Sequence of chain 1.E:
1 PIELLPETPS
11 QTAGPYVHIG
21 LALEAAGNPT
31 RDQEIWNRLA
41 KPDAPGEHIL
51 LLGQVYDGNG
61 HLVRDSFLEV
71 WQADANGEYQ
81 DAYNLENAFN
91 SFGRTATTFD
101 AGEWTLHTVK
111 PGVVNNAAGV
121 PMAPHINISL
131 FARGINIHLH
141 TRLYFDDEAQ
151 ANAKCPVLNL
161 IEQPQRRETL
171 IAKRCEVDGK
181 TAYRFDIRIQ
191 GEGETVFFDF

This small molecule binds to this protein.
Small molecule (SMILES): O=C(O)c1cc[n+]([O-])c(O)c1

Sequence of chain 1.F:
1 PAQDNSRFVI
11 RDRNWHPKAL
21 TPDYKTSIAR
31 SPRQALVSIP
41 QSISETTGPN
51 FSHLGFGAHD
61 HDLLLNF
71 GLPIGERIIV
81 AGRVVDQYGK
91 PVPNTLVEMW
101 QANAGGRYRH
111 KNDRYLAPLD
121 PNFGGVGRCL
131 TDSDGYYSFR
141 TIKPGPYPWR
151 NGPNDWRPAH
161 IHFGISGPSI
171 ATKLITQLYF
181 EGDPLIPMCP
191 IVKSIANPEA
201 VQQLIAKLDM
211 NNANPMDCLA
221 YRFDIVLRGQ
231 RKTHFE

Binding-site contacts:
Ligand atom O1 contacts residue TYR24 of chain 1.F at 2.3 Å (h-bond).
Ligand atom C3 contacts residue ARG157 of chain 1.F at 4.1 Å.
Ligand atom C3 contacts residue GLY14 of chain 1.E at 3.7 Å.
Ligand atom O3 contacts residue GLN177 of chain 1.F at 3.8 Å.
Ligand atom C7 contacts residue PRO15 of chain 1.E at 3.6 Å (hydrophobic).
Ligand atom C2 contacts residue PRO15 of chain 1.E at 4.0 Å (hydrophobic).
Ligand atom C6 contacts residue PRO15 of chain 1.E at 4.1 Å (hydrophobic).
Ligand atom C2 contacts residue FE1 of chain 1.S at 3.0 Å.
Ligand atom O4 contacts residue TYR108 of chain 1.F at 3.3 Å (h-bond).
Ligand atom C3 contacts residue PRO15 of chain 1.E at 3.5 Å (hydrophobic).
Ligand atom O3 contacts residue HIS160 of chain 1.F at 3.5 Å (h-bond).
Ligand atom O1 contacts residue THR12 of chain 1.E at 3.9 Å.
Ligand atom C7 contacts residue ILE191 of chain 1.F at 4.0 Å (hydrophobic).
Ligand atom O4 contacts residue FE1 of chain 1.S at 2.0 Å.
Ligand atom O4 contacts residue ARG157 of chain 1.F at 3.8 Å.
Ligand atom C4 contacts residue ILE191 of chain 1.F at 3.9 Å (hydrophobic).
Ligand atom C3 contacts residue ILE191 of chain 1.F at 3.7 Å (hydrophobic).
Ligand atom O1 contacts residue ILE191 of chain 1.F at 3.8 Å.
Ligand atom C5 contacts residue PRO15 of chain 1.E at 3.6 Å (hydrophobic).
Ligand atom O2 contacts residue TRP149 of chain 1.F at 3.4 Å.
Ligand atom O4 contacts residue HIS162 of chain 1.F at 4.0 Å.
Ligand atom C5 contacts residue TRP149 of chain 1.F at 3.9 Å (hydrophobic).
Ligand atom O3 contacts residue HIS162 of chain 1.F at 2.9 Å.
Ligand atom O1 contacts residue ARG133 of chain 1.E at 3.8 Å.
Ligand atom O2 contacts residue TYR24 of chain 1.F at 4.0 Å.
Ligand atom C7 contacts residue TRP149 of chain 1.F at 3.7 Å (hydrophobic).
Ligand atom O3 contacts residue FE1 of chain 1.S at 2.5 Å.
Ligand atom O4 contacts residue TYR147 of chain 1.F at 4.0 Å.
Ligand atom O1 contacts residue PRO15 of chain 1.E at 4.0 Å.
Ligand atom C6 contacts residue TYR147 of chain 1.F at 3.8 Å (hydrophobic).
Ligand atom C7 contacts residue TYR24 of chain 1.F at 3.4 Å (hydrophobic).
Ligand atom O3 contacts residue ARG157 of chain 1.F at 2.9 Å (salt-bridge).
Ligand atom C2 contacts residue ARG157 of chain 1.F at 3.4 Å.
Ligand atom C6 contacts residue FE1 of chain 1.S at 4.0 Å.
Ligand atom C2 contacts residue HIS162 of chain 1.F at 4.0 Å.
Ligand atom C6 contacts residue ARG157 of chain 1.F at 3.9 Å.
Ligand atom N1 contacts residue FE1 of chain 1.S at 2.8 Å.
Ligand atom C4 contacts residue PRO15 of chain 1.E at 3.3 Å (hydrophobic).
Ligand atom N1 contacts residue ARG157 of chain 1.F at 3.8 Å.
Ligand atom O4 contacts residue HIS160 of chain 1.F at 3.3 Å (h-bond).